Sequence of chain 1.A:
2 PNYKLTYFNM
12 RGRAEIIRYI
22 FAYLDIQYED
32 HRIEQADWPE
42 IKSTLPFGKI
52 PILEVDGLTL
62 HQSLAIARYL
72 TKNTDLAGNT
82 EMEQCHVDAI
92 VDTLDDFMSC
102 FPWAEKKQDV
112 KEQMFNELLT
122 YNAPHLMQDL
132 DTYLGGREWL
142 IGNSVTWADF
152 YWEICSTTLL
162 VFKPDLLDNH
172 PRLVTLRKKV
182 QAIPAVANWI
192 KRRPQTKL

This protein binds this small molecule.
Small molecule (SMILES): Cc1cc2ccccc2c(-c2ccc(C(=O)NCCN3CCOCC3)cc2)n1

Binding-site contacts:
Ligand atom C7 contacts residue ARG14 of chain 1.A at 3.8 Å.
Ligand atom C21 contacts residue TRP104 of chain 1.A at 3.6 Å (hydrophobic).
Ligand atom C3 contacts residue MET99 of chain 1.A at 3.8 Å (hydrophobic).
Ligand atom C8 contacts residue TYR152 of chain 1.A at 3.5 Å (hydrophobic).
Ligand atom C15 contacts residue MET11 of chain 1.A at 3.9 Å (hydrophobic).
Ligand atom C8 contacts residue MET99 of chain 1.A at 3.2 Å (hydrophobic).
Ligand atom C10 contacts residue MET99 of chain 1.A at 3.3 Å (hydrophobic).
Ligand atom C13 contacts residue TRP104 of chain 1.A at 3.6 Å (hydrophobic).
Ligand atom C10 contacts residue ARG14 of chain 1.A at 3.7 Å.
Ligand atom C18 contacts residue MET11 of chain 1.A at 3.6 Å (hydrophobic).
Ligand atom C16 contacts residue GSH1 of chain 1.E at 3.8 Å.
Ligand atom C1 contacts residue GLY13 of chain 1.A at 3.1 Å.
Ligand atom C24 contacts residue GLN36 of chain 1.A at 3.5 Å.
Ligand atom C14 contacts residue TRP104 of chain 1.A at 3.4 Å (hydrophobic).
Ligand atom C8 contacts residue ASP96 of chain 1.A at 3.4 Å.
Ligand atom O19 contacts residue LEU199 of chain 1.A at 3.5 Å.
Ligand atom C12 contacts residue ARG14 of chain 1.A at 3.7 Å.
Ligand atom C16 contacts residue TRP104 of chain 1.A at 3.9 Å (hydrophobic).
Ligand atom O19 contacts residue MET11 of chain 1.A at 3.8 Å.
Ligand atom C10 contacts residue ASP96 of chain 1.A at 3.5 Å.
Ligand atom C16 contacts residue MET11 of chain 1.A at 3.3 Å (hydrophobic).
Ligand atom C25 contacts residue PHE9 of chain 1.A at 3.9 Å (hydrophobic).
Ligand atom C15 contacts residue TYR8 of chain 1.A at 3.9 Å (hydrophobic).
Ligand atom N6 contacts residue GLY13 of chain 1.A at 3.4 Å.
Ligand atom C15 contacts residue GSH1 of chain 1.E at 3.9 Å.
Ligand atom C12 contacts residue TRP104 of chain 1.A at 3.4 Å (hydrophobic).
Ligand atom C1 contacts residue ILE155 of chain 1.A at 3.4 Å (hydrophobic).
Ligand atom N20 contacts residue TRP104 of chain 1.A at 3.7 Å.
Ligand atom C13 contacts residue MET11 of chain 1.A at 3.4 Å (hydrophobic).
Ligand atom C4 contacts residue GLY13 of chain 1.A at 3.9 Å.
Ligand atom O26 contacts residue GLN36 of chain 1.A at 3.9 Å.
Ligand atom C10 contacts residue SER100 of chain 1.A at 3.8 Å.
Ligand atom C11 contacts residue ARG14 of chain 1.A at 3.1 Å.
Ligand atom C11 contacts residue MET99 of chain 1.A at 3.8 Å (hydrophobic).
Ligand atom C18 contacts residue TRP104 of chain 1.A at 3.7 Å (hydrophobic).
Ligand atom C17 contacts residue TRP104 of chain 1.A at 3.1 Å (hydrophobic).
Ligand atom C2 contacts residue MET99 of chain 1.A at 3.9 Å (hydrophobic).
Ligand atom C9 contacts residue GLY13 of chain 1.A at 3.9 Å.
Ligand atom C5 contacts residue MET99 of chain 1.A at 3.7 Å (hydrophobic).
Ligand atom C2 contacts residue GLY13 of chain 1.A at 3.3 Å.